Sequence of chain 1.A:
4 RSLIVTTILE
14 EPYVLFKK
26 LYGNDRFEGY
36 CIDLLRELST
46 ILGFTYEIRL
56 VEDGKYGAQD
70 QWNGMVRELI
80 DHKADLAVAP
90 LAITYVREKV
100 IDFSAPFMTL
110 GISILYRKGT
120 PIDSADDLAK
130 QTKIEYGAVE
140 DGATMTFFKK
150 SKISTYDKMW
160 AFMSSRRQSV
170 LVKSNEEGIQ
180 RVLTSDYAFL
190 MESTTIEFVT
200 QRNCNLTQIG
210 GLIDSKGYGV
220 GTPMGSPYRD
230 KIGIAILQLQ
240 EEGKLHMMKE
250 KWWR

A small-molecule ligand and the protein it binds are described below.
Small molecule (SMILES): C=C(C)[C@H]1CN[C@H](C(=O)O)[C@H]1CC(=O)O

Binding-site contacts:
Ligand atom CD contacts residue PRO89 of chain 1.A at 3.2 Å (hydrophobic).
Ligand atom CG2 contacts residue ASN174 of chain 1.A at 4.0 Å.
Ligand atom N contacts residue TYR61 of chain 1.A at 4.2 Å.
Ligand atom CG1 contacts residue THR143 of chain 1.A at 3.4 Å.
Ligand atom O contacts residue GLU191 of chain 1.A at 4.2 Å.
Ligand atom C contacts residue ARG96 of chain 1.A at 3.5 Å.
Ligand atom OXT contacts residue TYR61 of chain 1.A at 4.2 Å.
Ligand atom CG1 contacts residue GLU191 of chain 1.A at 3.9 Å.
Ligand atom CD2 contacts residue VAL138 of chain 1.A at 3.9 Å (hydrophobic).
Ligand atom N contacts residue PRO89 of chain 1.A at 2.9 Å (h-bond).
Ligand atom CB contacts residue GLU191 of chain 1.A at 4.0 Å.
Ligand atom OD2 contacts residue ALA142 of chain 1.A at 3.0 Å (h-bond).
Ligand atom CG2 contacts residue TYR61 of chain 1.A at 3.7 Å (hydrophobic).
Ligand atom OXT contacts residue ARG96 of chain 1.A at 2.9 Å (salt-bridge).
Ligand atom CD contacts residue TYR61 of chain 1.A at 3.4 Å (hydrophobic).
Ligand atom CG contacts residue TYR61 of chain 1.A at 3.6 Å (hydrophobic).
Ligand atom O contacts residue TYR61 of chain 1.A at 4.0 Å.
Ligand atom N contacts residue GLU191 of chain 1.A at 2.8 Å (salt-bridge).
Ligand atom O contacts residue PRO89 of chain 1.A at 3.8 Å.
Ligand atom CD2 contacts residue TYR61 of chain 1.A at 3.5 Å (hydrophobic).
Ligand atom C contacts residue ALA142 of chain 1.A at 3.7 Å (hydrophobic).
Ligand atom OD1 contacts residue THR143 of chain 1.A at 2.6 Å (h-bond).
Ligand atom OD2 contacts residue GLY141 of chain 1.A at 3.4 Å.
Ligand atom C contacts residue GLU191 of chain 1.A at 3.9 Å.
Ligand atom OD2 contacts residue THR143 of chain 1.A at 3.0 Å (h-bond).
Ligand atom CG1 contacts residue ALA142 of chain 1.A at 4.2 Å (hydrophobic).
Ligand atom C contacts residue ALA91 of chain 1.A at 4.0 Å (hydrophobic).
Ligand atom CD1 contacts residue GLU13 of chain 1.A at 3.6 Å.
Ligand atom CA contacts residue GLU191 of chain 1.A at 3.0 Å.
Ligand atom O contacts residue LEU90 of chain 1.A at 3.8 Å.
Ligand atom O contacts residue ARG96 of chain 1.A at 2.8 Å (salt-bridge).
Ligand atom OXT contacts residue ALA142 of chain 1.A at 3.0 Å (h-bond).
Ligand atom O contacts residue ALA91 of chain 1.A at 2.9 Å (h-bond).
Ligand atom CD1 contacts residue ASN174 of chain 1.A at 3.5 Å.
Ligand atom O contacts residue ALA142 of chain 1.A at 4.0 Å.
Ligand atom CB1 contacts residue GLU191 of chain 1.A at 3.8 Å.
Ligand atom CD contacts residue GLU191 of chain 1.A at 3.4 Å.
Ligand atom CD1 contacts residue TYR61 of chain 1.A at 3.0 Å (hydrophobic).
Ligand atom OD1 contacts residue GLU191 of chain 1.A at 3.6 Å.
Ligand atom OXT contacts residue GLY141 of chain 1.A at 3.8 Å.